Sequence of chain 45.A:
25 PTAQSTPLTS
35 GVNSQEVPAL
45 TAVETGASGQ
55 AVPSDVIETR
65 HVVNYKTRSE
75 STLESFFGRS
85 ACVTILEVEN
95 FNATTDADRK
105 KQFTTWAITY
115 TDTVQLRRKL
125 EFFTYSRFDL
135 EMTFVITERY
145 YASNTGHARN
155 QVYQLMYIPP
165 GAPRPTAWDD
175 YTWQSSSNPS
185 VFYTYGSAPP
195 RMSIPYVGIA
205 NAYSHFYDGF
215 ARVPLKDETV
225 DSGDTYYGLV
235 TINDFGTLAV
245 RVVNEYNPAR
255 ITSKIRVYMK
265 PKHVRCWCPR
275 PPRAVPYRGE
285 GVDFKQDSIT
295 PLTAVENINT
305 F

The small molecule below binds the protein below.
Small molecule (SMILES): CCCCO[C@]1(C(=O)O)C[C@H](O)[C@@H](NC(C)=O)[C@H]([C@H](O)[C@H](O)CO)O1

Binding-site contacts:
Ligand atom C11 contacts residue TYR145 of chain 45.A at 3.8 Å (hydrophobic).
Ligand atom O4 contacts residue TYR250 of chain 44.A at 3.0 Å.
Ligand atom C1 contacts residue SER147 of chain 45.A at 3.6 Å.
Ligand atom C9 contacts residue TYR145 of chain 45.A at 4.2 Å (hydrophobic).
Ligand atom O1B contacts residue ALA146 of chain 45.A at 4.3 Å.
Ligand atom O1A contacts residue ASN148 of chain 45.A at 4.5 Å.
Ligand atom C10 contacts residue TYR250 of chain 44.A at 2.9 Å (hydrophobic).
Ligand atom O10 contacts residue TYR250 of chain 44.A at 2.3 Å (h-bond).
Ligand atom C11 contacts residue TYR250 of chain 44.A at 3.1 Å (hydrophobic).
Ligand atom C1 contacts residue PRO252 of chain 44.A at 4.1 Å (hydrophobic).
Ligand atom C11 contacts residue ARG143 of chain 45.A at 3.9 Å.
Ligand atom O4 contacts residue TYR145 of chain 45.A at 4.1 Å.
Ligand atom O1B contacts residue PRO252 of chain 44.A at 3.4 Å.
Ligand atom C10 contacts residue TYR145 of chain 45.A at 3.6 Å (hydrophobic).
Ligand atom O1B contacts residue SER147 of chain 45.A at 2.6 Å (h-bond).
Ligand atom C4 contacts residue TYR145 of chain 45.A at 3.6 Å (hydrophobic).
Ligand atom C3 contacts residue PRO252 of chain 44.A at 4.3 Å (hydrophobic).
Ligand atom O9 contacts residue TYR145 of chain 45.A at 4.3 Å.
Ligand atom O8 contacts residue ALA146 of chain 45.A at 3.4 Å.
Ligand atom O10 contacts residue ASN96 of chain 44.A at 4.3 Å.
Ligand atom C7 contacts residue TYR145 of chain 45.A at 3.9 Å (hydrophobic).
Ligand atom C6 contacts residue ALA146 of chain 45.A at 4.3 Å (hydrophobic).
Ligand atom C1 contacts residue ALA146 of chain 45.A at 4.0 Å (hydrophobic).
Ligand atom C5 contacts residue TYR145 of chain 45.A at 3.4 Å (hydrophobic).
Ligand atom C8 contacts residue ALA146 of chain 45.A at 4.4 Å (hydrophobic).
Ligand atom N5 contacts residue TYR250 of chain 44.A at 3.9 Å.
Ligand atom O1A contacts residue SER147 of chain 45.A at 3.1 Å (h-bond).
Ligand atom O4 contacts residue PRO252 of chain 44.A at 4.0 Å.
Ligand atom C4 contacts residue PRO252 of chain 44.A at 4.3 Å (hydrophobic).
Ligand atom O1A contacts residue ALA146 of chain 45.A at 3.2 Å.
Ligand atom N5 contacts residue TYR145 of chain 45.A at 2.6 Å (h-bond).
Ligand atom O4 contacts residue ASN251 of chain 44.A at 4.3 Å.
Ligand atom C6 contacts residue TYR145 of chain 45.A at 3.4 Å (hydrophobic).
Ligand atom C4 contacts residue TYR250 of chain 44.A at 4.3 Å (hydrophobic).

Sequence of chain 44.A:
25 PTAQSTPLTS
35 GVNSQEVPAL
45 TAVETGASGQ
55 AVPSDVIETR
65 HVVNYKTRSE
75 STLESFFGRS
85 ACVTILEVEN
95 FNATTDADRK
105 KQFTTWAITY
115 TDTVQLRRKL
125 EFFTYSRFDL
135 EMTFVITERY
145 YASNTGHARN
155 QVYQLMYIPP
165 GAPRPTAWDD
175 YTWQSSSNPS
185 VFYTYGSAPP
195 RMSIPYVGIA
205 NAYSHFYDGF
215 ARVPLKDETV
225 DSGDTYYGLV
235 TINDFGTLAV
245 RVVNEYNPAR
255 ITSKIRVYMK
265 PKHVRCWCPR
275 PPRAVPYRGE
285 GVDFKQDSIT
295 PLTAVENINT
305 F